This small molecule binds to this protein.
Small molecule (SMILES): O=Cc1ccc(S(=O)(=O)N2CCCCC2)cc1

Binding-site contacts:
Ligand atom C03 contacts residue LYS127 of chain 2.A at 2.5 Å.
Ligand atom C14 contacts residue GLY10 of chain 2.B at 4.5 Å.
Ligand atom C13 contacts residue GLY10 of chain 2.B at 3.6 Å.
Ligand atom C14 contacts residue ARG12 of chain 2.B at 4.4 Å.
Ligand atom C06 contacts residue ILE8 of chain 2.B at 4.5 Å (hydrophobic).
Ligand atom C04 contacts residue GLY176 of chain 2.A at 3.8 Å.
Ligand atom C05 contacts residue PRO172 of chain 2.A at 3.5 Å (hydrophobic).
Ligand atom C10 contacts residue LEU223 of chain 2.A at 3.9 Å (hydrophobic).
Ligand atom C17 contacts residue LYS127 of chain 2.A at 3.7 Å.
Ligand atom C05 contacts residue ILE8 of chain 2.B at 3.8 Å (hydrophobic).
Ligand atom C04 contacts residue LYS127 of chain 2.A at 2.9 Å.
Ligand atom C04 contacts residue ILE173 of chain 2.A at 4.4 Å (hydrophobic).
Ligand atom C03 contacts residue ILE8 of chain 2.B at 3.8 Å (hydrophobic).
Ligand atom C05 contacts residue LYS127 of chain 2.A at 4.3 Å.
Ligand atom C16 contacts residue ILE8 of chain 2.B at 4.2 Å (hydrophobic).
Ligand atom C10 contacts residue ILE224 of chain 2.A at 4.3 Å (hydrophobic).
Ligand atom C12 contacts residue GLY10 of chain 2.B at 4.5 Å.
Ligand atom C02 contacts residue GLY176 of chain 2.A at 4.5 Å.
Ligand atom C11 contacts residue LEU223 of chain 2.A at 3.4 Å (hydrophobic).
Ligand atom C04 contacts residue ILE8 of chain 2.B at 3.5 Å (hydrophobic).
Ligand atom C04 contacts residue PRO172 of chain 2.A at 3.6 Å (hydrophobic).
Ligand atom C05 contacts residue ILE224 of chain 2.A at 3.9 Å (hydrophobic).
Ligand atom O08 contacts residue PRO172 of chain 2.A at 3.5 Å.
Ligand atom C13 contacts residue ILE8 of chain 2.B at 4.2 Å (hydrophobic).
Ligand atom C17 contacts residue ILE8 of chain 2.B at 3.8 Å (hydrophobic).
Ligand atom O08 contacts residue ILE224 of chain 2.A at 3.9 Å.
Ligand atom C02 contacts residue LYS127 of chain 2.A at 1.4 Å.
Ligand atom C02 contacts residue ILE8 of chain 2.B at 4.0 Å (hydrophobic).

Sequence of chain 2.A:
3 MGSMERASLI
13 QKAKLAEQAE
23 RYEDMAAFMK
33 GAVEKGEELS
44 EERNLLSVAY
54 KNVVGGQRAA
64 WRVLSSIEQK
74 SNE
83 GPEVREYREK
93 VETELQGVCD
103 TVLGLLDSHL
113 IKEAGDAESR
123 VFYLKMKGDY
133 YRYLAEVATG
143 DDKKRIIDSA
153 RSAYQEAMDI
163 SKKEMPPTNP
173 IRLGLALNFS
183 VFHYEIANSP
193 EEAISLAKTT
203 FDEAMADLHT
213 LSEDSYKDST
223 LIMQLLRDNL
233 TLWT

Sequence of chain 2.B:
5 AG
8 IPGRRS